A protein and the small-molecule ligand that binds it are described below.
Small molecule (SMILES): CC(=O)N[C@@H]1[C@@H](O)[C@H](O)[C@@H](CO)O[C@H]1O

Sequence of chain 1.H:
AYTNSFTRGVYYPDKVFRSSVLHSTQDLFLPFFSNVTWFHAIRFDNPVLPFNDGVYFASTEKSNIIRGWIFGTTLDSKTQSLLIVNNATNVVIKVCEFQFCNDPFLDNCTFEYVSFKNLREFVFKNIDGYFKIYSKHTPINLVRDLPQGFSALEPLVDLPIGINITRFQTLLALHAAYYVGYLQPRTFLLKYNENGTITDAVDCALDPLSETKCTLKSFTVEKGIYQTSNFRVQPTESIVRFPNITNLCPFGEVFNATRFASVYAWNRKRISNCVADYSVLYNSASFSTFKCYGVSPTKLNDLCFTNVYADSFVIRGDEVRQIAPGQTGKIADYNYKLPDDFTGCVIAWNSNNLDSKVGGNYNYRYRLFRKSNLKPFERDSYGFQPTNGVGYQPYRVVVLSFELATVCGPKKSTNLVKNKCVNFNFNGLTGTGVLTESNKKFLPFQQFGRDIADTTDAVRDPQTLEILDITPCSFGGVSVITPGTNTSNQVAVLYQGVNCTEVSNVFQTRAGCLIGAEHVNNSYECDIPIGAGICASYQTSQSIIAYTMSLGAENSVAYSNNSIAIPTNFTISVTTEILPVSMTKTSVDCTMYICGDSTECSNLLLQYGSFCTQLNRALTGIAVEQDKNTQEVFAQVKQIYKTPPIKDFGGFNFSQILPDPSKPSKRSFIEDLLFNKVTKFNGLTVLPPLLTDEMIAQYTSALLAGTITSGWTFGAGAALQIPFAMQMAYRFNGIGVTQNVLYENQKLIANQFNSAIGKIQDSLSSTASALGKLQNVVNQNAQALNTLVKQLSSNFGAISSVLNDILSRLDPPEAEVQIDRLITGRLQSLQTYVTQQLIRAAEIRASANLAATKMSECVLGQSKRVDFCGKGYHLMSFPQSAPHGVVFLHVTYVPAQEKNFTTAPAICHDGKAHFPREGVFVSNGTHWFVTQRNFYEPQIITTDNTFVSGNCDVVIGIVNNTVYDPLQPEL

Binding-site contacts:
Ligand atom C5 contacts residue ASN1078 of chain 1.H at 3.7 Å.
Ligand atom C7 contacts residue ASN1078 of chain 1.H at 4.0 Å.
Ligand atom N2 contacts residue ALA710 of chain 1.H at 4.3 Å.
Ligand atom N2 contacts residue ASN1078 of chain 1.H at 2.9 Å (h-bond).
Ligand atom C2 contacts residue ASN1078 of chain 1.H at 2.5 Å.
Ligand atom O5 contacts residue ASN1078 of chain 1.H at 2.4 Å (h-bond).
Ligand atom C4 contacts residue ASN1078 of chain 1.H at 4.3 Å.
Ligand atom C3 contacts residue ASN1078 of chain 1.H at 3.8 Å.
Ligand atom C8 contacts residue ALA710 of chain 1.H at 3.6 Å (hydrophobic).
Ligand atom C1 contacts residue ASN1078 of chain 1.H at 1.4 Å.